Sequence of chain 1.B:
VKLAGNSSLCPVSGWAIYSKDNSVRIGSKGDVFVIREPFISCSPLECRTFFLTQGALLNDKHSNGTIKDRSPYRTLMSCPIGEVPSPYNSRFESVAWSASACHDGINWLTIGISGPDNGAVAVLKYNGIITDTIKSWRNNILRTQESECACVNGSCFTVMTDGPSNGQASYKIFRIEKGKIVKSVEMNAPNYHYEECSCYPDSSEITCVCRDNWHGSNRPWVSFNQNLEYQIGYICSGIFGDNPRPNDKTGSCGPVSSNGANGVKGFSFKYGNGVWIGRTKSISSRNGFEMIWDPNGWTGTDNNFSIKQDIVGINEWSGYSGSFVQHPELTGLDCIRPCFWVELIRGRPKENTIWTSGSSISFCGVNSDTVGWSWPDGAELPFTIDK

A protein and the small-molecule ligand that binds it are described below.
Small molecule (SMILES): CC(=O)N[C@@H]1[C@@H](O)[C@H](O)[C@@H](CO)O[C@H]1O

Binding-site contacts:
Ligand atom C5 contacts residue ASN64 of chain 1.B at 3.6 Å.
Ligand atom C2 contacts residue ASN64 of chain 1.B at 2.4 Å.
Ligand atom C7 contacts residue ASN64 of chain 1.B at 3.2 Å.
Ligand atom C8 contacts residue LYS61 of chain 1.B at 4.3 Å.
Ligand atom N2 contacts residue ASN64 of chain 1.B at 2.9 Å (h-bond).
Ligand atom O7 contacts residue LYS61 of chain 1.B at 3.9 Å.
Ligand atom C1 contacts residue ILE354 of chain 1.B at 4.5 Å (hydrophobic).
Ligand atom C1 contacts residue ASN64 of chain 1.B at 1.4 Å.
Ligand atom C4 contacts residue ASN64 of chain 1.B at 4.2 Å.
Ligand atom N2 contacts residue ILE354 of chain 1.B at 4.0 Å.
Ligand atom C8 contacts residue ILE385 of chain 1.B at 3.9 Å (hydrophobic).
Ligand atom O5 contacts residue ASN64 of chain 1.B at 2.3 Å (h-bond).
Ligand atom O7 contacts residue ASN64 of chain 1.B at 2.9 Å (h-bond).
Ligand atom C8 contacts residue ILE354 of chain 1.B at 4.0 Å (hydrophobic).
Ligand atom C7 contacts residue ILE354 of chain 1.B at 4.0 Å (hydrophobic).
Ligand atom C3 contacts residue ASN64 of chain 1.B at 3.8 Å.